Binding-site contacts:
Ligand atom CA contacts residue LYS56 of chain 2.A at 3.6 Å.
Ligand atom CA contacts residue HIS5 of chain 2.B at 3.6 Å.
Ligand atom CB contacts residue LYS56 of chain 2.A at 4.0 Å.
Ligand atom CD2 contacts residue ILE31 of chain 2.B at 3.2 Å (hydrophobic).
Ligand atom CAU contacts residue HIS10 of chain 2.B at 3.5 Å.
Ligand atom N contacts residue HIS5 of chain 2.B at 4.0 Å.
Ligand atom NAF contacts residue HIS5 of chain 2.B at 3.6 Å (h-bond).
Ligand atom CAV contacts residue HIS10 of chain 2.B at 3.7 Å.
Ligand atom CAP contacts residue LEU4 of chain 2.B at 3.7 Å (hydrophobic).
Ligand atom CB contacts residue HIS5 of chain 2.B at 3.3 Å.
Ligand atom O contacts residue VAL53 of chain 2.A at 3.6 Å.
Ligand atom CG contacts residue ILE31 of chain 2.B at 3.8 Å (hydrophobic).
Ligand atom CAJ contacts residue LEU4 of chain 2.B at 3.2 Å (hydrophobic).
Ligand atom CG contacts residue HIS5 of chain 2.B at 3.5 Å.
Ligand atom CD1 contacts residue HIS5 of chain 2.B at 3.0 Å.
Ligand atom CAR contacts residue LYS56 of chain 2.A at 4.3 Å.
Ligand atom CAJ contacts residue ASN57 of chain 2.A at 4.0 Å.
Ligand atom CAM contacts residue ASN57 of chain 2.A at 4.1 Å.
Ligand atom O contacts residue LYS56 of chain 2.A at 2.1 Å.
Ligand atom OAB contacts residue VAL53 of chain 2.A at 4.1 Å.
Ligand atom C contacts residue VAL53 of chain 2.A at 4.0 Å (hydrophobic).
Ligand atom CD2 contacts residue LYS56 of chain 2.A at 4.3 Å.
Ligand atom CAU contacts residue THR6 of chain 2.B at 4.1 Å.
Ligand atom OXT contacts residue LYS56 of chain 2.A at 3.0 Å (salt-bridge).
Ligand atom CD1 contacts residue ILE31 of chain 2.B at 4.0 Å (hydrophobic).
Ligand atom OXT contacts residue VAL53 of chain 2.A at 4.2 Å.
Ligand atom OAA contacts residue ASN57 of chain 2.A at 2.8 Å (h-bond).
Ligand atom CAS contacts residue THR6 of chain 2.B at 4.1 Å.
Ligand atom OAB contacts residue HIS5 of chain 2.B at 4.3 Å.
Ligand atom CAL contacts residue LEU4 of chain 2.B at 3.4 Å (hydrophobic).
Ligand atom CAK contacts residue ASN57 of chain 2.A at 3.2 Å.
Ligand atom CAR contacts residue ASN57 of chain 2.A at 3.5 Å.
Ligand atom C contacts residue LYS56 of chain 2.A at 3.0 Å.
Ligand atom CAS contacts residue LEU4 of chain 2.B at 3.4 Å (hydrophobic).
Ligand atom CAT contacts residue GLY60 of chain 2.A at 4.0 Å.
Ligand atom N contacts residue LYS56 of chain 2.A at 3.5 Å.
Ligand atom CB contacts residue ILE31 of chain 2.B at 3.9 Å (hydrophobic).
Ligand atom CAT contacts residue ASN57 of chain 2.A at 4.2 Å.
Ligand atom O contacts residue SER52 of chain 2.A at 4.3 Å.
Ligand atom NAF contacts residue LEU4 of chain 2.B at 2.4 Å (h-bond).

Sequence of chain 2.B:
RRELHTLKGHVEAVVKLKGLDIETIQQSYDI

The protein below binds the small molecule below.
Small molecule (SMILES): CC(C)C[C@H](NC(=O)[C@H](O)[C@H](N)Cc1ccccc1)C(=O)O

Sequence of chain 2.A:
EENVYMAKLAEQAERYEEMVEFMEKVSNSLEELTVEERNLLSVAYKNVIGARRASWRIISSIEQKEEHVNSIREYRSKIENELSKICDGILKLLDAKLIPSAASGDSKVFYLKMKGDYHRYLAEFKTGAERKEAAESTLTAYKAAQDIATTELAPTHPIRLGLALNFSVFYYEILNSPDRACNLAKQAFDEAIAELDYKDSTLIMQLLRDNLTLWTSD